A small-molecule ligand and the protein it binds are described below.
Small molecule (SMILES): CC(=O)N[C@@H]1[C@@H](O)[C@H](O)[C@@H](CO)O[C@H]1O

Sequence of chain 1.C:
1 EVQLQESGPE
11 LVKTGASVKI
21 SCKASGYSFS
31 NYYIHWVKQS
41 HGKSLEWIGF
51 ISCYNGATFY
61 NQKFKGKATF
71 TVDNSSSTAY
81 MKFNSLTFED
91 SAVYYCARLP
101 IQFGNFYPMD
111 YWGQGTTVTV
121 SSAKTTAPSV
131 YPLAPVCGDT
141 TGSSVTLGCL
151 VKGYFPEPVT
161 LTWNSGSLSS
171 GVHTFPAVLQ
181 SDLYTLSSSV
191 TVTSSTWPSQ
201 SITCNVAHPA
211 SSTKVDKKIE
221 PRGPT

Sequence of chain 1.A:
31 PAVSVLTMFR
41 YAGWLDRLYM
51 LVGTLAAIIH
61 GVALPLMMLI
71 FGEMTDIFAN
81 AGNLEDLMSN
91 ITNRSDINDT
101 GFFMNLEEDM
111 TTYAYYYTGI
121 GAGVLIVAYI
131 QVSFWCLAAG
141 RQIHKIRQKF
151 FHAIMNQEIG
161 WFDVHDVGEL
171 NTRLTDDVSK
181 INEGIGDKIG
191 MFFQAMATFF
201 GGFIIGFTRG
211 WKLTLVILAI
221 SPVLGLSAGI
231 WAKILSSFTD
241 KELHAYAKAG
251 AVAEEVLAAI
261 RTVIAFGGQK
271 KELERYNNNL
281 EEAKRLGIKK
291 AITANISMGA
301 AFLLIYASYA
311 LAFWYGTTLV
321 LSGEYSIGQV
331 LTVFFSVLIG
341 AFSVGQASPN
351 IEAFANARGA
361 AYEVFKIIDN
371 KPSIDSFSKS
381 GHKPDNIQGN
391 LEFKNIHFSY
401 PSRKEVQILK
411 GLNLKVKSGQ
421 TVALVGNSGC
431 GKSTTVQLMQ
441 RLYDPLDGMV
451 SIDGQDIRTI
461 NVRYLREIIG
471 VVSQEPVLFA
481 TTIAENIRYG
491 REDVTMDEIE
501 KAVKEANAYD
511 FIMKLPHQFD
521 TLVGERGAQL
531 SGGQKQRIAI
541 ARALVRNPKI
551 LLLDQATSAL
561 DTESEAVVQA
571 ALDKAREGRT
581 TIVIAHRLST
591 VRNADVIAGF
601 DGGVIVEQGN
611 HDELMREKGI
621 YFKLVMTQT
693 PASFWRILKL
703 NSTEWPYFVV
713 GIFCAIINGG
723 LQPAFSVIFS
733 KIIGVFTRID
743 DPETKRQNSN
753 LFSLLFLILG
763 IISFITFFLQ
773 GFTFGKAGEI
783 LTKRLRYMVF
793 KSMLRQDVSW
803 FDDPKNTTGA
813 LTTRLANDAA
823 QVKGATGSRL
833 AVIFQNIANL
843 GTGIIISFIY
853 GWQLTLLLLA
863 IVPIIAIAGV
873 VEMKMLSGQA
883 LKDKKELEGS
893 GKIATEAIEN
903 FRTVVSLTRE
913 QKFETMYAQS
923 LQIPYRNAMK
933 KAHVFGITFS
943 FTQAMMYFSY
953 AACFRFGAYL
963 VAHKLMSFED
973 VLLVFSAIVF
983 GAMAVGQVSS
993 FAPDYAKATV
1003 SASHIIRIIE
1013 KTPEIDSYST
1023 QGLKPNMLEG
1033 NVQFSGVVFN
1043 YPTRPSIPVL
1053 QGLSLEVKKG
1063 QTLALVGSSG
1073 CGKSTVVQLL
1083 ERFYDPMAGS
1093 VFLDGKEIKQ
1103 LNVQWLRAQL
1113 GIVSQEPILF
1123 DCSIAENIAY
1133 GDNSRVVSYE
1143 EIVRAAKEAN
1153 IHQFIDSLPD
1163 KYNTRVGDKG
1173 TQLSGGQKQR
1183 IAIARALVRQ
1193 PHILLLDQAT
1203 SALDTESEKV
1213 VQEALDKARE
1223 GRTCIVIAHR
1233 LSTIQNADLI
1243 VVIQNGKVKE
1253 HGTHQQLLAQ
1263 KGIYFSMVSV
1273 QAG

Binding-site contacts:
Ligand atom C7 contacts residue ASN98 of chain 1.A at 4.3 Å.
Ligand atom C6 contacts residue ILE97 of chain 1.A at 3.8 Å (hydrophobic).
Ligand atom C1 contacts residue ASN98 of chain 1.A at 1.8 Å.
Ligand atom N2 contacts residue ASN98 of chain 1.A at 3.6 Å (h-bond).
Ligand atom C2 contacts residue ASN98 of chain 1.A at 3.0 Å.
Ligand atom O5 contacts residue ILE97 of chain 1.A at 4.5 Å.
Ligand atom C3 contacts residue ASN98 of chain 1.A at 4.3 Å.
Ligand atom O5 contacts residue SER95 of chain 1.A at 4.2 Å.
Ligand atom O7 contacts residue ASN98 of chain 1.A at 4.4 Å.
Ligand atom C8 contacts residue LYS65 of chain 1.C at 3.5 Å.
Ligand atom O5 contacts residue ASN98 of chain 1.A at 2.8 Å (h-bond).
Ligand atom C5 contacts residue ASN98 of chain 1.A at 4.1 Å.
Ligand atom C8 contacts residue TYR60 of chain 1.C at 4.4 Å (hydrophobic).
Ligand atom O3 contacts residue GLY101 of chain 1.A at 4.5 Å.
Ligand atom C1 contacts residue ILE97 of chain 1.A at 4.5 Å (hydrophobic).